Sequence of chain 1.D:
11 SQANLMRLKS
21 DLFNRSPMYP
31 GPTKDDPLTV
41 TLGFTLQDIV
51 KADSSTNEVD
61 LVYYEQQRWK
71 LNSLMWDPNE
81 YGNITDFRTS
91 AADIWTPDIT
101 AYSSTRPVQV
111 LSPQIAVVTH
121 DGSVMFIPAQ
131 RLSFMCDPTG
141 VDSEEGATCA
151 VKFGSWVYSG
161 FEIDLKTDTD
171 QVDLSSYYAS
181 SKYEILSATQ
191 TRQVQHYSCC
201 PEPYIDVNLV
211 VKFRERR

Sequence of chain 1.E:
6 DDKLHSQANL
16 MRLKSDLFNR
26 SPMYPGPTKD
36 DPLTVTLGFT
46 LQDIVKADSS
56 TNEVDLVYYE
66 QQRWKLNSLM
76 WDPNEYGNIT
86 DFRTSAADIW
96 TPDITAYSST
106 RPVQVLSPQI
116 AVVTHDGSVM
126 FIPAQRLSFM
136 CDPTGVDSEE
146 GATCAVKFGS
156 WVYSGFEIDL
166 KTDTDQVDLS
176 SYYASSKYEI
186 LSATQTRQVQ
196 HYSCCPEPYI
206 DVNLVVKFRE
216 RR

Binding-site contacts:
Ligand atom C10 contacts residue TRP156 of chain 1.E at 3.6 Å (hydrophobic).
Ligand atom C80 contacts residue CYS200 of chain 1.E at 3.7 Å (hydrophobic).
Ligand atom C38 contacts residue VAL157 of chain 1.E at 3.9 Å (hydrophobic).
Ligand atom C60 contacts residue TYR204 of chain 1.E at 3.8 Å (hydrophobic).
Ligand atom O52 contacts residue TYR204 of chain 1.E at 2.7 Å (h-bond).
Ligand atom C2 contacts residue SER176 of chain 1.D at 3.8 Å.
Ligand atom C37 contacts residue ILE127 of chain 1.D at 3.8 Å (hydrophobic).
Ligand atom C34 contacts residue TRP156 of chain 1.E at 3.4 Å (hydrophobic).
Ligand atom C23 contacts residue TYR204 of chain 1.E at 3.8 Å (hydrophobic).
Ligand atom C51 contacts residue TYR204 of chain 1.E at 3.8 Å (hydrophobic).
Ligand atom C35 contacts residue TRP156 of chain 1.E at 3.5 Å (hydrophobic).
Ligand atom C53 contacts residue ARG88 of chain 1.D at 3.7 Å.
Ligand atom C30 contacts residue TRP156 of chain 1.E at 3.1 Å (hydrophobic).
Ligand atom C22 contacts residue TYR197 of chain 1.E at 3.6 Å (hydrophobic).
Ligand atom N31 contacts residue TRP156 of chain 1.E at 2.9 Å (h-bond).
Ligand atom O44 contacts residue TYR204 of chain 1.E at 3.3 Å (h-bond).
Ligand atom C80 contacts residue TYR204 of chain 1.E at 3.4 Å (hydrophobic).
Ligand atom C6 contacts residue TRP156 of chain 1.E at 3.7 Å (hydrophobic).
Ligand atom C6 contacts residue TYR204 of chain 1.E at 3.7 Å (hydrophobic).
Ligand atom C30 contacts residue SER155 of chain 1.E at 3.2 Å.
Ligand atom C67 contacts residue THR45 of chain 1.D at 3.3 Å.
Ligand atom C33 contacts residue TRP156 of chain 1.E at 3.7 Å (hydrophobic).
Ligand atom C50 contacts residue VAL157 of chain 1.E at 3.5 Å (hydrophobic).
Ligand atom O66 contacts residue THR45 of chain 1.D at 3.9 Å.
Ligand atom C81 contacts residue TYR197 of chain 1.E at 3.9 Å (hydrophobic).
Ligand atom C9 contacts residue TYR102 of chain 1.E at 3.5 Å (hydrophobic).
Ligand atom C80 contacts residue CYS199 of chain 1.E at 3.7 Å (hydrophobic).
Ligand atom C36 contacts residue ILE127 of chain 1.D at 3.6 Å (hydrophobic).
Ligand atom C30 contacts residue TYR102 of chain 1.E at 3.5 Å (hydrophobic).
Ligand atom C22 contacts residue TYR204 of chain 1.E at 3.8 Å (hydrophobic).
Ligand atom C36 contacts residue TRP156 of chain 1.E at 3.9 Å (hydrophobic).
Ligand atom C64 contacts residue ILE127 of chain 1.D at 3.9 Å (hydrophobic).
Ligand atom C38 contacts residue TRP156 of chain 1.E at 3.9 Å (hydrophobic).
Ligand atom C9 contacts residue TYR64 of chain 1.D at 3.7 Å (hydrophobic).
Ligand atom C13 contacts residue TYR197 of chain 1.E at 3.8 Å (hydrophobic).
Ligand atom C13 contacts residue TYR64 of chain 1.D at 3.8 Å (hydrophobic).
Ligand atom O66 contacts residue ASP173 of chain 1.D at 3.8 Å.
Ligand atom C28 contacts residue TYR197 of chain 1.E at 3.9 Å (hydrophobic).
Ligand atom C49 contacts residue VAL157 of chain 1.E at 3.7 Å (hydrophobic).
Ligand atom C8 contacts residue TYR64 of chain 1.D at 3.8 Å (hydrophobic).

The protein below binds the small molecule below.
Small molecule (SMILES): C=CC1=C[C@@H]2[C@@H]3O[C@]4(C[C@H]5CCC[C@@]6(CC[C@@]7(O[C@@H](CC[C@@]7(C)O)C/C(C)=C/CCC7=NC[C@H](C)[C@@H](C)C[C@@]72CC1)O6)O5)C[C@@H](C)[C@@H](O)[C@H]3O4